The small molecule below binds the protein below.
Small molecule (SMILES): CC(=O)N[C@H]1[C@H](O[C@H]2[C@H](O)[C@@H](NC(C)=O)CO[C@@H]2CO)O[C@H](CO)[C@@H](O)[C@@H]1O

Sequence of chain 1.I:
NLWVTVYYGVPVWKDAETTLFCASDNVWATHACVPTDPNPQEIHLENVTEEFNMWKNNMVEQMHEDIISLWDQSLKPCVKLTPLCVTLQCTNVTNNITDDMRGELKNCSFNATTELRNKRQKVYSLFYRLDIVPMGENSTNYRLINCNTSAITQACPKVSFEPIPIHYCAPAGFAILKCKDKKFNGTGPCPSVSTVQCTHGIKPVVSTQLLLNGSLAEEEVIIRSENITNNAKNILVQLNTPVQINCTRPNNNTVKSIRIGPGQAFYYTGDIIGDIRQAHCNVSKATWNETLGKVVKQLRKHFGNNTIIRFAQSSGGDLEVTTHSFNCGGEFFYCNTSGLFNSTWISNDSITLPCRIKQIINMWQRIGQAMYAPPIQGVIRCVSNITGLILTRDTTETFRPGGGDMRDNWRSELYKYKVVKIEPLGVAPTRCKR

Binding-site contacts:
Ligand atom C5 contacts residue SER349 of chain 1.I at 3.9 Å.
Ligand atom C8 contacts residue NAG1 of chain 1.QB at 3.5 Å.
Ligand atom O5 contacts residue SER349 of chain 1.I at 3.6 Å (h-bond).
Ligand atom C3 contacts residue ASN347 of chain 1.I at 3.9 Å.
Ligand atom C7 contacts residue ASN347 of chain 1.I at 3.4 Å.
Ligand atom O6 contacts residue SER349 of chain 1.I at 4.0 Å.
Ligand atom C1 contacts residue ASN347 of chain 1.I at 1.5 Å.
Ligand atom N2 contacts residue ASN347 of chain 1.I at 3.0 Å (h-bond).
Ligand atom O7 contacts residue NAG1 of chain 1.QB at 3.7 Å.
Ligand atom C1 contacts residue SER349 of chain 1.I at 3.6 Å.
Ligand atom C2 contacts residue ASN347 of chain 1.I at 2.6 Å.
Ligand atom O6 contacts residue NAG1 of chain 1.QB at 3.9 Å.
Ligand atom C5 contacts residue ASN347 of chain 1.I at 3.8 Å.
Ligand atom O5 contacts residue ASN347 of chain 1.I at 2.4 Å (h-bond).
Ligand atom C8 contacts residue THR334 of chain 1.I at 3.8 Å.
Ligand atom O7 contacts residue ASN347 of chain 1.I at 3.4 Å (h-bond).
Ligand atom C8 contacts residue THR333 of chain 1.I at 3.5 Å.
Ligand atom C4 contacts residue ASN347 of chain 1.I at 4.4 Å.
Ligand atom C7 contacts residue NAG1 of chain 1.QB at 4.0 Å.
Ligand atom O7 contacts residue GLN324 of chain 1.I at 4.3 Å.
Ligand atom C8 contacts residue ASN347 of chain 1.I at 3.9 Å.